Binding-site contacts:
Ligand atom O contacts residue ARG135 of chain 1.G at 3.2 Å (salt-bridge).
Ligand atom CG2 contacts residue ILE216 of chain 1.G at 3.8 Å (hydrophobic).
Ligand atom OXT contacts residue ARG135 of chain 1.G at 3.3 Å (salt-bridge).
Ligand atom C contacts residue ARG135 of chain 1.G at 3.6 Å.
Ligand atom O contacts residue TYR142 of chain 1.G at 2.9 Å (h-bond).
Ligand atom OE2 contacts residue LYS224 of chain 1.G at 3.2 Å (salt-bridge).
Ligand atom N contacts residue ASN249 of chain 1.G at 3.8 Å.
Ligand atom OD2 contacts residue LYS217 of chain 1.G at 3.8 Å.
Ligand atom CB contacts residue GLU246 of chain 1.G at 3.4 Å.
Ligand atom O contacts residue ASN249 of chain 1.G at 3.0 Å (h-bond).
Ligand atom O contacts residue LYS217 of chain 1.G at 3.1 Å (salt-bridge).
Ligand atom OG1 contacts residue GLU246 of chain 1.G at 2.7 Å (salt-bridge).
Ligand atom CE contacts residue ASN249 of chain 1.G at 3.8 Å.
Ligand atom CG2 contacts residue ASN187 of chain 1.G at 3.4 Å.
Ligand atom N contacts residue GLU246 of chain 1.G at 2.9 Å (salt-bridge).
Ligand atom CA contacts residue GLU246 of chain 1.G at 3.7 Å.
Ligand atom O contacts residue ASN187 of chain 1.G at 2.8 Å (h-bond).
Ligand atom CG contacts residue PHE220 of chain 1.G at 3.6 Å (hydrophobic).
Ligand atom OD1 contacts residue LYS217 of chain 1.G at 2.8 Å (salt-bridge).
Ligand atom CG contacts residue LYS217 of chain 1.G at 3.6 Å.
Ligand atom C contacts residue LYS217 of chain 1.G at 3.6 Å.
Ligand atom OD2 contacts residue SER248 of chain 1.G at 3.1 Å (h-bond).
Ligand atom O contacts residue ASN139 of chain 1.G at 3.0 Å (h-bond).
Ligand atom CG2 contacts residue TYR154 of chain 1.G at 3.2 Å (hydrophobic).
Ligand atom OD2 contacts residue ASN249 of chain 1.G at 3.5 Å (h-bond).
Ligand atom CB contacts residue PHE220 of chain 1.G at 3.6 Å (hydrophobic).
Ligand atom OG1 contacts residue ILE216 of chain 1.G at 3.8 Å.
Ligand atom OE2 contacts residue LYS194 of chain 1.G at 3.0 Å (salt-bridge).
Ligand atom CA contacts residue GLU246 of chain 1.G at 3.8 Å.
Ligand atom N contacts residue ASN187 of chain 1.G at 3.0 Å (h-bond).
Ligand atom O contacts residue ARG221 of chain 1.G at 2.9 Å (salt-bridge).
Ligand atom CG2 contacts residue LYS217 of chain 1.G at 3.8 Å.
Ligand atom C contacts residue GLU246 of chain 1.G at 3.8 Å.
Ligand atom C contacts residue TYR142 of chain 1.G at 3.8 Å (hydrophobic).
Ligand atom CG1 contacts residue ASN139 of chain 1.G at 3.4 Å.
Ligand atom O contacts residue ARG221 of chain 1.G at 2.8 Å (salt-bridge).
Ligand atom SD contacts residue PHE220 of chain 1.G at 3.6 Å.
Ligand atom C contacts residue ASN187 of chain 1.G at 3.7 Å.
Ligand atom OD1 contacts residue SER248 of chain 1.G at 3.4 Å (h-bond).
Ligand atom CG contacts residue SER248 of chain 1.G at 3.6 Å.

Sequence of chain 1.G:
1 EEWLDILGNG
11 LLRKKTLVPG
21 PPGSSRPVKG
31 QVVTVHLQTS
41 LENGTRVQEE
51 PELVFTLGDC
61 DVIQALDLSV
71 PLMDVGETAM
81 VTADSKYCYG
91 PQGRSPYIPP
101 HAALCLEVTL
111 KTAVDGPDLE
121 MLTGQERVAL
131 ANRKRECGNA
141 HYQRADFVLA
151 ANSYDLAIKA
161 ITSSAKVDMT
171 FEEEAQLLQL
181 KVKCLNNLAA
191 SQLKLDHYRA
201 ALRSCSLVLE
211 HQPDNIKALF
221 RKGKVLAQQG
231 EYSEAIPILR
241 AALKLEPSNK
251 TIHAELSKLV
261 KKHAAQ

This small molecule binds to this protein.
Small molecule (SMILES): CSCC[C@H](NC(=O)[C@H](CCC(=O)O)NC(=O)[C@@H](NC(=O)[C@@H](N)CC(=O)O)[C@@H](C)O)C(=O)N[C@@H](CCC(=O)O)C(=O)N[C@@H](CCC(=O)O)C(=O)N[C@H](C(=O)N[C@@H](CC(=O)O)C(=O)O)C(C)C